Sequence of chain 2.A:
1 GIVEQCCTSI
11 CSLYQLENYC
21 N

Binding-site contacts:
Ligand atom C4 contacts residue TYR14 of chain 2.A at 4.3 Å (hydrophobic).
Ligand atom O1 contacts residue LEU13 of chain 2.A at 4.2 Å.
Ligand atom C4 contacts residue LEU13 of chain 3.C at 3.7 Å (hydrophobic).
Ligand atom C3 contacts residue GLU17 of chain 3.C at 4.3 Å.
Ligand atom O1 contacts residue TYR14 of chain 2.A at 3.5 Å.
Ligand atom C3 contacts residue LEU13 of chain 3.C at 3.7 Å (hydrophobic).
Ligand atom C1 contacts residue TYR14 of chain 2.A at 3.6 Å (hydrophobic).
Ligand atom C1 contacts residue LEU13 of chain 2.A at 4.3 Å (hydrophobic).
Ligand atom C5 contacts residue LEU13 of chain 2.A at 4.3 Å (hydrophobic).
Ligand atom C6 contacts residue TYR14 of chain 2.A at 3.5 Å (hydrophobic).
Ligand atom C2 contacts residue VAL18 of chain 3.D at 3.8 Å (hydrophobic).
Ligand atom C7 contacts residue GLU17 of chain 3.C at 3.6 Å.
Ligand atom C7 contacts residue LEU13 of chain 3.C at 3.5 Å (hydrophobic).
Ligand atom C2 contacts residue GLU17 of chain 3.C at 3.9 Å.
Ligand atom C2 contacts residue TYR14 of chain 2.A at 3.6 Å (hydrophobic).
Ligand atom C1 contacts residue VAL18 of chain 3.D at 3.9 Å (hydrophobic).
Ligand atom C5 contacts residue TYR14 of chain 2.A at 3.8 Å (hydrophobic).
Ligand atom O1 contacts residue LEU17 of chain 3.D at 4.2 Å.
Ligand atom O1 contacts residue VAL18 of chain 3.D at 2.8 Å (h-bond).
Ligand atom C5 contacts residue LEU13 of chain 3.C at 3.9 Å (hydrophobic).
Ligand atom C6 contacts residue LEU13 of chain 2.A at 3.5 Å (hydrophobic).
Ligand atom C3 contacts residue TYR14 of chain 2.A at 3.9 Å (hydrophobic).
Ligand atom C7 contacts residue TYR14 of chain 3.C at 3.7 Å (hydrophobic).

A small-molecule ligand and the protein it binds are described below.
Small molecule (SMILES): Cc1cccc(O)c1

Sequence of chain 3.D:
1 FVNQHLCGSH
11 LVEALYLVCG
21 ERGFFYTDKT

Sequence of chain 3.C:
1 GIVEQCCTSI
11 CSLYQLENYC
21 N